This protein binds this small molecule.
Small molecule (SMILES): O=c1c2cnccc2cc2n1CCc1c-2[nH]c2ccccc12

Sequence of chain 1.A:
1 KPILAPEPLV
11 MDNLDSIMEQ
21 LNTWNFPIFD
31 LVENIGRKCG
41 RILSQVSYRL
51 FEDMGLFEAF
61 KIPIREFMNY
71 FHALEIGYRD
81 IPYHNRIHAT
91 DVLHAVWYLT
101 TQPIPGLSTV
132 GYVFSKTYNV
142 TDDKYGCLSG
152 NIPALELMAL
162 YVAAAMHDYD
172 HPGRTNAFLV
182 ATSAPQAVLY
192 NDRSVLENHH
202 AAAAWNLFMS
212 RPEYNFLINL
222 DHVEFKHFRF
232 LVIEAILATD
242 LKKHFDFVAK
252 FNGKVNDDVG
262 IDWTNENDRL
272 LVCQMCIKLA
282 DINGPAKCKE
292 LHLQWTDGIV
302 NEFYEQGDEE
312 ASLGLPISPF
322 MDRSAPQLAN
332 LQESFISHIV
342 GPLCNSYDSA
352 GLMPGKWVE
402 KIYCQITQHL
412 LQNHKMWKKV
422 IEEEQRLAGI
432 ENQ

Sequence of chain 1.B:
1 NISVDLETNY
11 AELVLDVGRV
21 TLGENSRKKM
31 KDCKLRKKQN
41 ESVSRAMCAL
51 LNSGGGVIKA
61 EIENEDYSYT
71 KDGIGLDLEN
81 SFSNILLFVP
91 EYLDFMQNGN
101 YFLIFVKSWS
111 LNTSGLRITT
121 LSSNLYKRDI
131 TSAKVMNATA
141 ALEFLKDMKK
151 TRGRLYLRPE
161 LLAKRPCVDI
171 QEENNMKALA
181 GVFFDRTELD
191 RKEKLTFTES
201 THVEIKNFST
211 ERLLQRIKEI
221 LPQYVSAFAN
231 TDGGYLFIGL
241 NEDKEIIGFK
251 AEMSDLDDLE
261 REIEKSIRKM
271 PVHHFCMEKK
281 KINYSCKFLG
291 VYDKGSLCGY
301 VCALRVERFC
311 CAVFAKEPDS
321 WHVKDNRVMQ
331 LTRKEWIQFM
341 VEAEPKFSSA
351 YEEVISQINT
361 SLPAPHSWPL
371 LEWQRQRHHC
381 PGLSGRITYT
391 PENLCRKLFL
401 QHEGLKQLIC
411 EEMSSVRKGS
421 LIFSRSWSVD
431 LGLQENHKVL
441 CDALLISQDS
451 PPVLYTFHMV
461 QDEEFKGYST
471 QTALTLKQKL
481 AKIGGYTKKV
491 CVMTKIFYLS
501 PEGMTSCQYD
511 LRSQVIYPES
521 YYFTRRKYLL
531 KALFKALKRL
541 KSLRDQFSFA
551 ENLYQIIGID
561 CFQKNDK

Binding-site contacts:
Ligand atom C3 contacts residue PHE336 of chain 1.A at 4.0 Å (hydrophobic).
Ligand atom N3 contacts residue PRO286 of chain 1.A at 3.4 Å.
Ligand atom C7 contacts residue LEU242 of chain 1.A at 4.1 Å (hydrophobic).
Ligand atom N3 contacts residue GLN333 of chain 1.A at 4.1 Å.
Ligand atom O1 contacts residue GLN333 of chain 1.A at 1.6 Å (h-bond).
Ligand atom C16 contacts residue TYR83 of chain 1.A at 3.1 Å (hydrophobic).
Ligand atom C1 contacts residue PHE304 of chain 1.A at 3.9 Å (hydrophobic).
Ligand atom C11 contacts residue PHE336 of chain 1.A at 4.2 Å (hydrophobic).
Ligand atom C3 contacts residue ILE300 of chain 1.A at 4.1 Å (hydrophobic).
Ligand atom N1 contacts residue PHE336 of chain 1.A at 3.8 Å.
Ligand atom C18 contacts residue PRO286 of chain 1.A at 3.8 Å (hydrophobic).
Ligand atom C5 contacts residue PHE336 of chain 1.A at 3.8 Å (hydrophobic).
Ligand atom N3 contacts residue HIS293 of chain 1.A at 4.1 Å.
Ligand atom C8 contacts residue PHE336 of chain 1.A at 4.2 Å (hydrophobic).
Ligand atom C11 contacts residue GLN333 of chain 1.A at 3.5 Å.
Ligand atom C17 contacts residue PRO286 of chain 1.A at 3.8 Å (hydrophobic).
Ligand atom C18 contacts residue GLY285 of chain 1.A at 3.3 Å.
Ligand atom C8 contacts residue TYR83 of chain 1.A at 3.7 Å (hydrophobic).
Ligand atom C10 contacts residue TYR83 of chain 1.A at 3.8 Å (hydrophobic).
Ligand atom N1 contacts residue ILE300 of chain 1.A at 4.0 Å.
Ligand atom C1 contacts residue PHE336 of chain 1.A at 4.1 Å (hydrophobic).
Ligand atom N3 contacts residue TRP296 of chain 1.A at 4.0 Å.
Ligand atom C13 contacts residue LEU242 of chain 1.A at 3.9 Å (hydrophobic).
Ligand atom C12 contacts residue ILE557 of chain 1.B at 4.2 Å (hydrophobic).
Ligand atom C14 contacts residue ILE557 of chain 1.B at 4.2 Å (hydrophobic).
Ligand atom C5 contacts residue ILE300 of chain 1.A at 4.0 Å (hydrophobic).
Ligand atom C2 contacts residue PHE304 of chain 1.A at 3.5 Å (hydrophobic).
Ligand atom C4 contacts residue PHE336 of chain 1.A at 3.4 Å (hydrophobic).
Ligand atom C4 contacts residue GLN333 of chain 1.A at 4.1 Å.
Ligand atom O1 contacts residue PHE336 of chain 1.A at 3.8 Å.
Ligand atom C18 contacts residue TYR83 of chain 1.A at 4.1 Å (hydrophobic).
Ligand atom N3 contacts residue GLY285 of chain 1.A at 3.5 Å.
Ligand atom C14 contacts residue THR176 of chain 1.A at 4.0 Å.
Ligand atom N1 contacts residue GLN333 of chain 1.A at 3.8 Å.
Ligand atom C9 contacts residue GLN333 of chain 1.A at 2.7 Å.
Ligand atom C18 contacts residue TRP296 of chain 1.A at 3.9 Å (hydrophobic).
Ligand atom C17 contacts residue GLN333 of chain 1.A at 3.3 Å.
Ligand atom C9 contacts residue PHE336 of chain 1.A at 3.8 Å (hydrophobic).
Ligand atom C12 contacts residue PHE304 of chain 1.A at 3.8 Å (hydrophobic).
Ligand atom C6 contacts residue PHE304 of chain 1.A at 4.0 Å (hydrophobic).